Binding-site contacts:
Ligand atom C5 contacts residue ASN272 of chain 25.B at 4.1 Å.
Ligand atom C1 contacts residue LYS68 of chain 25.B at 3.7 Å.
Ligand atom C8 contacts residue GLN278 of chain 25.B at 3.6 Å.
Ligand atom O10 contacts residue PHE75 of chain 25.C at 3.0 Å.
Ligand atom C11 contacts residue PHE75 of chain 25.C at 2.3 Å (hydrophobic).
Ligand atom O1A contacts residue LYS68 of chain 25.B at 2.9 Å.
Ligand atom C11 contacts residue ASN272 of chain 25.B at 3.6 Å.
Ligand atom O1B contacts residue ASN272 of chain 25.B at 3.4 Å (h-bond).
Ligand atom O8 contacts residue ASN272 of chain 25.B at 3.5 Å (h-bond).
Ligand atom C4 contacts residue ASN272 of chain 25.B at 4.1 Å.
Ligand atom O7 contacts residue LEU62 of chain 25.B at 3.8 Å.
Ligand atom C11 contacts residue PHE65 of chain 25.B at 3.8 Å (hydrophobic).
Ligand atom C11 contacts residue THR276 of chain 25.B at 3.3 Å.
Ligand atom N5 contacts residue GLN278 of chain 25.B at 3.9 Å.
Ligand atom C9 contacts residue GLN278 of chain 25.B at 3.2 Å.
Ligand atom C9 contacts residue LEU67 of chain 25.B at 4.1 Å (hydrophobic).
Ligand atom O1B contacts residue THR276 of chain 25.B at 3.7 Å.
Ligand atom C11 contacts residue HIS138 of chain 25.A at 3.5 Å.
Ligand atom C7 contacts residue GLN278 of chain 25.B at 3.8 Å.
Ligand atom C11 contacts residue PHE270 of chain 25.B at 3.8 Å (hydrophobic).
Ligand atom O1A contacts residue SER274 of chain 25.B at 2.6 Å (h-bond).
Ligand atom C11 contacts residue SER274 of chain 25.B at 4.0 Å.
Ligand atom O10 contacts residue LEU62 of chain 25.B at 4.0 Å.
Ligand atom C10 contacts residue ASN272 of chain 25.B at 4.0 Å.
Ligand atom C10 contacts residue PHE75 of chain 25.C at 3.1 Å (hydrophobic).
Ligand atom C11 contacts residue GLN278 of chain 25.B at 3.5 Å.
Ligand atom O8 contacts residue GLN278 of chain 25.B at 3.5 Å (h-bond).
Ligand atom C10 contacts residue GLN278 of chain 25.B at 4.0 Å.
Ligand atom O1B contacts residue SER274 of chain 25.B at 4.1 Å.
Ligand atom O9 contacts residue LYS68 of chain 25.B at 2.9 Å (salt-bridge).
Ligand atom C1 contacts residue SER274 of chain 25.B at 3.7 Å.
Ligand atom C6 contacts residue ASN272 of chain 25.B at 3.6 Å.
Ligand atom N5 contacts residue ASN272 of chain 25.B at 3.2 Å (h-bond).
Ligand atom O9 contacts residue GLN278 of chain 25.B at 4.0 Å.
Ligand atom O9 contacts residue LEU67 of chain 25.B at 3.3 Å.
Ligand atom C11 contacts residue LEU62 of chain 25.B at 4.1 Å (hydrophobic).
Ligand atom O8 contacts residue LYS68 of chain 25.B at 3.4 Å.
Ligand atom O1B contacts residue LYS68 of chain 25.B at 3.9 Å.
Ligand atom C9 contacts residue LYS68 of chain 25.B at 3.8 Å.
Ligand atom C1 contacts residue ASN272 of chain 25.B at 3.8 Å.

Sequence of chain 25.C:
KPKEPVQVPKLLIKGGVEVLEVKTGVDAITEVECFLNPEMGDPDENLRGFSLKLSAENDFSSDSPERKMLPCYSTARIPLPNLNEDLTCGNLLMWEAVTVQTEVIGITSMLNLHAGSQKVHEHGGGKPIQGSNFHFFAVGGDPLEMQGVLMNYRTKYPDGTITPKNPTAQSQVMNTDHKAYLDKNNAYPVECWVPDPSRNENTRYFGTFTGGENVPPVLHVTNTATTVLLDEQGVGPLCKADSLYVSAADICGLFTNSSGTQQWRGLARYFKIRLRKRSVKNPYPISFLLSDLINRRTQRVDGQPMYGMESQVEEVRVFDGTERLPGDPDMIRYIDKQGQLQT

Sequence of chain 25.B:
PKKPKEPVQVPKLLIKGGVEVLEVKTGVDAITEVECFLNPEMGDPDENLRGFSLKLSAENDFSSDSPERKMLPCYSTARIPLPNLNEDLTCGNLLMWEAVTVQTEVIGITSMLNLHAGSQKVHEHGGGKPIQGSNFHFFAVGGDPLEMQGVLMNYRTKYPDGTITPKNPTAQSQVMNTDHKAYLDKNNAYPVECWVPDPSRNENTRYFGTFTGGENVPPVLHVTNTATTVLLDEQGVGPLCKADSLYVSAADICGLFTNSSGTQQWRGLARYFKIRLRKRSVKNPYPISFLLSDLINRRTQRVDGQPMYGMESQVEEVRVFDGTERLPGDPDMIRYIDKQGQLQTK

Sequence of chain 25.A:
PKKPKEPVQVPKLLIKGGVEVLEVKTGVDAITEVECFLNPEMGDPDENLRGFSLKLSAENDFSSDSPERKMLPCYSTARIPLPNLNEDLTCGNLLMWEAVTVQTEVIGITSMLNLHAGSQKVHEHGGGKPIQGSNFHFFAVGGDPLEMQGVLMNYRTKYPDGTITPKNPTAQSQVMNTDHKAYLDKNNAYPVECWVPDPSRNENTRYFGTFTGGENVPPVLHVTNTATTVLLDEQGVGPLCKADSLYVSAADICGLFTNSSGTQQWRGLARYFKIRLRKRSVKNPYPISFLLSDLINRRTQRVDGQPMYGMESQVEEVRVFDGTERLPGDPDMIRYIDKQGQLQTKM

A protein and the small-molecule ligand that binds it are described below.
Small molecule (SMILES): CC(=O)N[C@H]1[C@H]([C@H](O)[C@H](O)CO)O[C@@](O[C@H](CO)[C@@H](O)[C@@H]2O[C@@H](C(=O)O)C[C@H](O)[C@H]2NC(C)=O)(C(=O)O)C[C@@H]1O